Sequence of chain 1.C:
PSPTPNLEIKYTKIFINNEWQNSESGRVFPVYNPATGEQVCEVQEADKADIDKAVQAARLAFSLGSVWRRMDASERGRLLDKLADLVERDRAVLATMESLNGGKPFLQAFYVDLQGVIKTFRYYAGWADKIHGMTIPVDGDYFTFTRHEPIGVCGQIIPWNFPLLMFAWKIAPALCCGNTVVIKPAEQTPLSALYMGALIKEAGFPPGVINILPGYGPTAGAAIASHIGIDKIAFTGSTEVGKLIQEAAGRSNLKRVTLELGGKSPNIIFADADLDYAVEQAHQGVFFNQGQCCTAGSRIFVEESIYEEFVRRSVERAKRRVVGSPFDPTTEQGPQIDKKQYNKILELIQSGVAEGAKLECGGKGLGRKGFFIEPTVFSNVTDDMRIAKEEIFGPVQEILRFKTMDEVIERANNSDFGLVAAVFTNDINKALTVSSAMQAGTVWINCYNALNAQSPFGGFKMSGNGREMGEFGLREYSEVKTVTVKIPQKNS

The protein below binds the small molecule below.
Small molecule (SMILES): CS(=O)(=O)c1ccc(-c2nn(-c3ccc(C#N)cc3)cc2C(=O)Nc2cccc(F)c2)cc1

Binding-site contacts:
Ligand atom N12 contacts residue PHE289 of chain 1.C at 3.3 Å.
Ligand atom C19 contacts residue LEU452 of chain 1.C at 3.6 Å (hydrophobic).
Ligand atom C01 contacts residue PHE458 of chain 1.C at 3.6 Å (hydrophobic).
Ligand atom C23 contacts residue GLY117 of chain 1.C at 3.6 Å.
Ligand atom F24 contacts residue THR121 of chain 1.C at 3.0 Å.
Ligand atom N13 contacts residue ASN450 of chain 1.C at 3.5 Å (h-bond).
Ligand atom C32 contacts residue GLN285 of chain 1.C at 3.7 Å.
Ligand atom F24 contacts residue GLY117 of chain 1.C at 3.6 Å.
Ligand atom O04 contacts residue CYS295 of chain 1.C at 2.7 Å (h-bond).
Ligand atom C28 contacts residue ASN450 of chain 1.C at 3.6 Å.
Ligand atom N13 contacts residue PHE289 of chain 1.C at 3.6 Å.
Ligand atom C15 contacts residue ASN450 of chain 1.C at 3.8 Å.
Ligand atom F24 contacts residue TRP170 of chain 1.C at 3.0 Å.
Ligand atom C07 contacts residue ASN450 of chain 1.C at 3.6 Å.
Ligand atom O04 contacts residue THR296 of chain 1.C at 3.0 Å (h-bond).
Ligand atom C20 contacts residue LEU452 of chain 1.C at 3.1 Å (hydrophobic).
Ligand atom N33 contacts residue GLN285 of chain 1.C at 3.3 Å.
Ligand atom C31 contacts residue VAL113 of chain 1.C at 3.9 Å (hydrophobic).
Ligand atom C21 contacts residue LEU452 of chain 1.C at 3.5 Å (hydrophobic).
Ligand atom O17 contacts residue LEU452 of chain 1.C at 3.2 Å.
Ligand atom C09 contacts residue PHE163 of chain 1.C at 3.5 Å (hydrophobic).
Ligand atom N12 contacts residue ASN450 of chain 1.C at 3.7 Å.
Ligand atom C10 contacts residue PHE163 of chain 1.C at 3.4 Å (hydrophobic).
Ligand atom C26 contacts residue PHE289 of chain 1.C at 3.6 Å (hydrophobic).
Ligand atom C22 contacts residue ALA454 of chain 1.C at 3.5 Å (hydrophobic).
Ligand atom C05 contacts residue PHE163 of chain 1.C at 3.8 Å (hydrophobic).
Ligand atom C28 contacts residue PHE289 of chain 1.C at 3.8 Å (hydrophobic).
Ligand atom C27 contacts residue ASN450 of chain 1.C at 3.1 Å.
Ligand atom C21 contacts residue ASN453 of chain 1.C at 3.5 Å.
Ligand atom C14 contacts residue ASN450 of chain 1.C at 3.5 Å.
Ligand atom C22 contacts residue ASN453 of chain 1.C at 3.7 Å.
Ligand atom C06 contacts residue THR296 of chain 1.C at 3.2 Å.
Ligand atom O03 contacts residue PHE163 of chain 1.C at 3.3 Å.
Ligand atom C22 contacts residue GLY117 of chain 1.C at 3.6 Å.
Ligand atom C07 contacts residue THR296 of chain 1.C at 3.7 Å.
Ligand atom O04 contacts residue CYS294 of chain 1.C at 3.6 Å.
Ligand atom C16 contacts residue LEU452 of chain 1.C at 3.7 Å (hydrophobic).
Ligand atom O03 contacts residue MET167 of chain 1.C at 3.2 Å.
Ligand atom C27 contacts residue PHE289 of chain 1.C at 3.5 Å (hydrophobic).
Ligand atom C11 contacts residue ASN450 of chain 1.C at 3.8 Å.